This small molecule binds to this protein.
Small molecule (SMILES): Nc1nc2c(ncn2C2OC(COP(=O)(O)OP(=O)(O)OP(=O)(O)OC[C@H]3O[C@@H](n4c[n+](Cc5ccc(Cl)cc5)c5c(=O)[nH]c(N)nc54)[C@H](O)[C@@H]3O)C(O)C2O)c(=O)[nH]1

Binding-site contacts:
Ligand atom C2 contacts residue GLU77 of chain 1.C at 3.3 Å.
Ligand atom P3 contacts residue LYS136 of chain 1.C at 3.1 Å.
Ligand atom C11 contacts residue TRP76 of chain 1.C at 3.7 Å (hydrophobic).
Ligand atom C5 contacts residue TRP30 of chain 1.C at 3.4 Å (hydrophobic).
Ligand atom O5 contacts residue TRP30 of chain 1.C at 3.3 Å (h-bond).
Ligand atom C16 contacts residue PRO74 of chain 1.C at 3.3 Å (hydrophobic).
Ligand atom C17 contacts residue PRO74 of chain 1.C at 3.3 Å (hydrophobic).
Ligand atom CL1 contacts residue ASP64 of chain 1.C at 3.6 Å.
Ligand atom O12 contacts residue LYS136 of chain 1.C at 3.3 Å (salt-bridge).
Ligand atom N5 contacts residue TRP30 of chain 1.C at 3.4 Å.
Ligand atom N2 contacts residue TRP76 of chain 1.C at 3.5 Å.
Ligand atom C15 contacts residue SER66 of chain 1.C at 3.6 Å.
Ligand atom C12 contacts residue TRP30 of chain 1.C at 3.8 Å (hydrophobic).
Ligand atom P2 contacts residue ARG131 of chain 1.C at 3.6 Å.
Ligand atom C3 contacts residue TRP30 of chain 1.C at 3.6 Å (hydrophobic).
Ligand atom P3 contacts residue ARG131 of chain 1.C at 3.6 Å.
Ligand atom O14 contacts residue ARG131 of chain 1.C at 3.5 Å (salt-bridge).
Ligand atom C1 contacts residue TRP76 of chain 1.C at 3.7 Å (hydrophobic).
Ligand atom C4 contacts residue TRP30 of chain 1.C at 3.4 Å (hydrophobic).
Ligand atom O10 contacts residue ASN129 of chain 1.C at 3.6 Å (h-bond).
Ligand atom C2 contacts residue TRP76 of chain 1.C at 3.5 Å (hydrophobic).
Ligand atom N4 contacts residue TRP76 of chain 1.C at 3.3 Å.
Ligand atom O11 contacts residue ARG131 of chain 1.C at 2.4 Å (salt-bridge).
Ligand atom O6 contacts residue MET75 of chain 1.C at 3.2 Å.
Ligand atom N1 contacts residue TRP30 of chain 1.C at 3.5 Å.
Ligand atom O13 contacts residue LYS136 of chain 1.C at 2.6 Å (salt-bridge).
Ligand atom O13 contacts residue ARG131 of chain 1.C at 2.6 Å (salt-bridge).
Ligand atom C1 contacts residue TRP30 of chain 1.C at 3.5 Å (hydrophobic).
Ligand atom N5 contacts residue TRP76 of chain 1.C at 3.7 Å.
Ligand atom O4 contacts residue LYS136 of chain 1.C at 2.9 Å (salt-bridge).
Ligand atom N4 contacts residue GLU77 of chain 1.C at 2.9 Å (salt-bridge).
Ligand atom C13 contacts residue ASP64 of chain 1.C at 3.2 Å.
Ligand atom N3 contacts residue GLU77 of chain 1.C at 2.5 Å (salt-bridge).
Ligand atom CL1 contacts residue SER66 of chain 1.C at 2.7 Å.
Ligand atom C6 contacts residue TRP30 of chain 1.C at 3.3 Å (hydrophobic).
Ligand atom C5 contacts residue TRP76 of chain 1.C at 3.4 Å (hydrophobic).
Ligand atom N1 contacts residue TRP76 of chain 1.C at 3.3 Å.
Ligand atom C3 contacts residue TRP76 of chain 1.C at 3.3 Å (hydrophobic).
Ligand atom C4 contacts residue TRP76 of chain 1.C at 3.3 Å (hydrophobic).
Ligand atom O6 contacts residue TRP76 of chain 1.C at 2.9 Å (h-bond).

Sequence of chain 1.C:
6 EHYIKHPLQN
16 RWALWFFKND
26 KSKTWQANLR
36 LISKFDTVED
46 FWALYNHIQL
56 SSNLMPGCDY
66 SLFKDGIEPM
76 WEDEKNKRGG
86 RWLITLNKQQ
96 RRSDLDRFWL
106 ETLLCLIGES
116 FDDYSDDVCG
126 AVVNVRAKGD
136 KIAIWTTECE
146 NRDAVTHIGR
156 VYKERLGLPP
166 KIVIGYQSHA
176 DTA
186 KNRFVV